Binding-site contacts:
Ligand atom O5 contacts residue PHE273 of chain 2.A at 3.9 Å.
Ligand atom O5 contacts residue ASN270 of chain 2.A at 2.3 Å (h-bond).
Ligand atom C7 contacts residue ASN270 of chain 2.A at 3.1 Å.
Ligand atom C5 contacts residue PHE273 of chain 2.A at 4.1 Å (hydrophobic).
Ligand atom O7 contacts residue ASN270 of chain 2.A at 3.0 Å (h-bond).
Ligand atom C6 contacts residue SER21 of chain 1.A at 3.9 Å.
Ligand atom C4 contacts residue ASN270 of chain 2.A at 4.1 Å.
Ligand atom C1 contacts residue PHE273 of chain 2.A at 4.3 Å (hydrophobic).
Ligand atom C5 contacts residue THR281 of chain 2.A at 3.9 Å.
Ligand atom C3 contacts residue ASN270 of chain 2.A at 3.8 Å.
Ligand atom O6 contacts residue PRO314 of chain 2.A at 3.9 Å.
Ligand atom O4 contacts residue SER21 of chain 1.A at 2.7 Å (h-bond).
Ligand atom C6 contacts residue PRO314 of chain 2.A at 4.3 Å (hydrophobic).
Ligand atom C5 contacts residue ASN270 of chain 2.A at 3.6 Å.
Ligand atom N2 contacts residue ASN270 of chain 2.A at 2.9 Å (h-bond).
Ligand atom O5 contacts residue PRO314 of chain 2.A at 3.5 Å.
Ligand atom C3 contacts residue SER21 of chain 1.A at 4.4 Å.
Ligand atom C5 contacts residue SER21 of chain 1.A at 4.3 Å.
Ligand atom C8 contacts residue ASN270 of chain 2.A at 3.9 Å.
Ligand atom O6 contacts residue SER21 of chain 1.A at 3.5 Å.
Ligand atom O3 contacts residue SER21 of chain 1.A at 4.2 Å.
Ligand atom C2 contacts residue ASN270 of chain 2.A at 2.4 Å.
Ligand atom C1 contacts residue ASN270 of chain 2.A at 1.4 Å.
Ligand atom C1 contacts residue PRO314 of chain 2.A at 4.3 Å (hydrophobic).
Ligand atom O4 contacts residue GLY22 of chain 1.A at 3.5 Å (h-bond).
Ligand atom C4 contacts residue SER21 of chain 1.A at 3.3 Å.
Ligand atom C6 contacts residue PHE273 of chain 2.A at 3.9 Å (hydrophobic).
Ligand atom C6 contacts residue THR281 of chain 2.A at 4.3 Å.

A protein and the small-molecule ligand that binds it are described below.
Small molecule (SMILES): CC(=O)N[C@@H]1[C@@H](O)[C@H](O)[C@@H](CO)O[C@H]1O

Sequence of chain 1.A:
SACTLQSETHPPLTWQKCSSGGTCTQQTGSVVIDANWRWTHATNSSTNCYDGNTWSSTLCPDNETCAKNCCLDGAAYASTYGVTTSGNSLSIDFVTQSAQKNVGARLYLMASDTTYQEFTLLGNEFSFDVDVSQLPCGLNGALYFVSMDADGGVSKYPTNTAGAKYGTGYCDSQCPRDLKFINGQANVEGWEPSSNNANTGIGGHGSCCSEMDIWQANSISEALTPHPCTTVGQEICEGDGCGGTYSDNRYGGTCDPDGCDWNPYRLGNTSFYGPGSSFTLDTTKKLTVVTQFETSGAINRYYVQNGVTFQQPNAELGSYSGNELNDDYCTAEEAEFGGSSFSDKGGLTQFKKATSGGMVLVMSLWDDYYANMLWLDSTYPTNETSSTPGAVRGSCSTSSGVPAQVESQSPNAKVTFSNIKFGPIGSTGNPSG

Sequence of chain 2.A:
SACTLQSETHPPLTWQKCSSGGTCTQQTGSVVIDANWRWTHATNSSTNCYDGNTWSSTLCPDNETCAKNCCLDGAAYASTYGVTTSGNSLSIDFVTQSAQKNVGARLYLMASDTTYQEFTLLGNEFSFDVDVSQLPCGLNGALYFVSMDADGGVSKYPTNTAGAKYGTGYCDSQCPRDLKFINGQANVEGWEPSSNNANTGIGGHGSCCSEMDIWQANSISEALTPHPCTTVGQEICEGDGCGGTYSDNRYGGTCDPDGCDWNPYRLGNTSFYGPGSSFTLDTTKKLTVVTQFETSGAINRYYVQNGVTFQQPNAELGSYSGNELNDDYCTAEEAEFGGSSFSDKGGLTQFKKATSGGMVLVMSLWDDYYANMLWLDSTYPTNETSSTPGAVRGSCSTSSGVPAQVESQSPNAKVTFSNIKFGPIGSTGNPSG